Sequence of chain 1.C:
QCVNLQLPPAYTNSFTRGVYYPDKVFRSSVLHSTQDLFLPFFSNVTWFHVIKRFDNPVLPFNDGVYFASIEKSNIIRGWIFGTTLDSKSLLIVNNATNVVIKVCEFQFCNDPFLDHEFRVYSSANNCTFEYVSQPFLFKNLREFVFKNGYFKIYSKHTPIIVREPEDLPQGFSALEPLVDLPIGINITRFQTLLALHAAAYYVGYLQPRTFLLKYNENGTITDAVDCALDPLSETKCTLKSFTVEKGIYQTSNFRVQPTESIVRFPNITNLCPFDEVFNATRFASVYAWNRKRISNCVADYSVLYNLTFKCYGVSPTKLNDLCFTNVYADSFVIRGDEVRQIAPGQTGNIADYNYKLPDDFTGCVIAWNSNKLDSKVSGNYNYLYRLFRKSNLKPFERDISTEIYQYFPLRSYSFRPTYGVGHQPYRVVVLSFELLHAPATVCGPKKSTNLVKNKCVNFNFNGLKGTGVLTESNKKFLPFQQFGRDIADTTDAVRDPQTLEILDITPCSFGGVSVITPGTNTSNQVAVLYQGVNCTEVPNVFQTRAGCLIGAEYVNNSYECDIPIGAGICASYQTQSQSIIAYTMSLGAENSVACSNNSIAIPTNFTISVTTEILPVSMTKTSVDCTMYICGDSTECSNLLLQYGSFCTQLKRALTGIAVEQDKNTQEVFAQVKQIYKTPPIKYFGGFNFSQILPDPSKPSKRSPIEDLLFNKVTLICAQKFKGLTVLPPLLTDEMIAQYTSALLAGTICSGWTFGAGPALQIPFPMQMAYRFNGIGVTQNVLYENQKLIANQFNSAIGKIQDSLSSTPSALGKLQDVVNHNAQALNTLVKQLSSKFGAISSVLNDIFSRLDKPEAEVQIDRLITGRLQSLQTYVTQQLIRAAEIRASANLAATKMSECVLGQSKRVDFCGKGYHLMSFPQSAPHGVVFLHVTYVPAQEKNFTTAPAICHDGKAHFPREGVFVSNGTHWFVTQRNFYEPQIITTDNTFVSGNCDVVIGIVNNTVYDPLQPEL

A protein and the small-molecule ligand that binds it are described below.
Small molecule (SMILES): CC(=O)N[C@@H]1[C@@H](O)[C@H](O)[C@@H](CO)O[C@H]1O

Binding-site contacts:
Ligand atom C4 contacts residue ASN600 of chain 1.C at 4.3 Å.
Ligand atom N2 contacts residue THR601 of chain 1.C at 3.9 Å.
Ligand atom N2 contacts residue ASN600 of chain 1.C at 2.9 Å (h-bond).
Ligand atom O7 contacts residue ASN600 of chain 1.C at 3.0 Å (h-bond).
Ligand atom O5 contacts residue ASN600 of chain 1.C at 2.4 Å (h-bond).
Ligand atom C1 contacts residue ASN600 of chain 1.C at 1.5 Å.
Ligand atom C8 contacts residue ASN600 of chain 1.C at 3.5 Å.
Ligand atom C5 contacts residue ASN600 of chain 1.C at 3.7 Å.
Ligand atom C3 contacts residue ASN600 of chain 1.C at 3.8 Å.
Ligand atom C8 contacts residue THR601 of chain 1.C at 3.5 Å.
Ligand atom C2 contacts residue ASN600 of chain 1.C at 2.5 Å.
Ligand atom C7 contacts residue ASN600 of chain 1.C at 3.2 Å.
Ligand atom C7 contacts residue THR601 of chain 1.C at 4.1 Å.